A small-molecule ligand and the protein it binds are described below.
Small molecule (SMILES): NC(=O)CN1C(=O)CCC1=O

Binding-site contacts:
Ligand atom O10 contacts residue CYS8 of chain 1.H at 3.6 Å.
Ligand atom N01 contacts residue LYS22 of chain 1.G at 3.4 Å.
Ligand atom C02 contacts residue GLU12 of chain 1.H at 4.1 Å.
Ligand atom C02 contacts residue THR11 of chain 1.H at 4.3 Å.
Ligand atom N04 contacts residue GLU12 of chain 1.H at 3.0 Å (salt-bridge).
Ligand atom C06 contacts residue CYS8 of chain 1.H at 3.4 Å (hydrophobic).
Ligand atom C05 contacts residue CYS8 of chain 1.H at 3.6 Å (hydrophobic).
Ligand atom C03 contacts residue GLU12 of chain 1.H at 2.6 Å.
Ligand atom O10 contacts residue GLU12 of chain 1.H at 4.3 Å.
Ligand atom O10 contacts residue THR11 of chain 1.H at 3.8 Å.
Ligand atom C07 contacts residue CYS8 of chain 1.H at 3.8 Å (hydrophobic).
Ligand atom O11 contacts residue LYS22 of chain 1.G at 3.1 Å.
Ligand atom C07 contacts residue GLU12 of chain 1.H at 4.4 Å.
Ligand atom C05 contacts residue GLU12 of chain 1.H at 3.9 Å.
Ligand atom C02 contacts residue LYS22 of chain 1.G at 3.5 Å.
Ligand atom O11 contacts residue THR11 of chain 1.H at 3.3 Å.
Ligand atom O09 contacts residue GLU12 of chain 1.H at 3.9 Å.
Ligand atom C08 contacts residue GLU12 of chain 1.H at 3.6 Å.
Ligand atom N04 contacts residue CYS8 of chain 1.H at 4.3 Å.

Sequence of chain 1.G:
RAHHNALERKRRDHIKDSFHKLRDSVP

Sequence of chain 1.H:
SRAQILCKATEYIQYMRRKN